Binding-site contacts:
Ligand atom C7 contacts residue ASN310 of chain 2.F at 3.2 Å.
Ligand atom N2 contacts residue TRP366 of chain 2.F at 3.3 Å.
Ligand atom C8 contacts residue ASP311 of chain 2.F at 3.9 Å.
Ligand atom C3 contacts residue TRP366 of chain 2.F at 4.4 Å (hydrophobic).
Ligand atom O5 contacts residue ASN310 of chain 2.F at 2.4 Å (h-bond).
Ligand atom C2 contacts residue ASN310 of chain 2.F at 2.5 Å.
Ligand atom C1 contacts residue ASN310 of chain 2.F at 1.4 Å.
Ligand atom N2 contacts residue ASN310 of chain 2.F at 2.9 Å (h-bond).
Ligand atom O7 contacts residue ASN310 of chain 2.F at 3.2 Å (h-bond).
Ligand atom C5 contacts residue ASN310 of chain 2.F at 3.7 Å.
Ligand atom O3 contacts residue TRP366 of chain 2.F at 3.9 Å.
Ligand atom C4 contacts residue ASN310 of chain 2.F at 4.3 Å.
Ligand atom C8 contacts residue ASN310 of chain 2.F at 4.1 Å.
Ligand atom C3 contacts residue ASN310 of chain 2.F at 3.8 Å.
Ligand atom C2 contacts residue TRP366 of chain 2.F at 3.6 Å (hydrophobic).
Ligand atom C8 contacts residue ARG314 of chain 2.F at 3.9 Å.

Sequence of chain 2.F:
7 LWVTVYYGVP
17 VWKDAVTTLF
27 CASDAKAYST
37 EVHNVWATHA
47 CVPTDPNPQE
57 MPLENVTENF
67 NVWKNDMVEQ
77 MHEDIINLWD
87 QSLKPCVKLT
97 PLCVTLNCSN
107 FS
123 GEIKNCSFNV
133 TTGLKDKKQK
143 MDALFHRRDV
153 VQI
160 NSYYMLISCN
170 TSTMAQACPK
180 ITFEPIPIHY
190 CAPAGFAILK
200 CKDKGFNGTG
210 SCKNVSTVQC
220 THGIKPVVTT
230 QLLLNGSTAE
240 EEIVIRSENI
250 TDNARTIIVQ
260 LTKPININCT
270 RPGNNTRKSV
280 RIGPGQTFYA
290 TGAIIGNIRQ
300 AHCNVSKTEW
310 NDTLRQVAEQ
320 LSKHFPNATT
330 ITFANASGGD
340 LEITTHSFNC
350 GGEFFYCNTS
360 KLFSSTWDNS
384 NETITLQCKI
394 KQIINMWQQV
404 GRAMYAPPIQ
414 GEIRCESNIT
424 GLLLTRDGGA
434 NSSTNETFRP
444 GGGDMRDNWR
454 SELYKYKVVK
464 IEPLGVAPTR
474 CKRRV

The small molecule below binds the protein below.
Small molecule (SMILES): CC(=O)N[C@@H]1[C@@H](O)[C@H](O)[C@@H](CO)O[C@H]1O